Sequence of chain 1.A:
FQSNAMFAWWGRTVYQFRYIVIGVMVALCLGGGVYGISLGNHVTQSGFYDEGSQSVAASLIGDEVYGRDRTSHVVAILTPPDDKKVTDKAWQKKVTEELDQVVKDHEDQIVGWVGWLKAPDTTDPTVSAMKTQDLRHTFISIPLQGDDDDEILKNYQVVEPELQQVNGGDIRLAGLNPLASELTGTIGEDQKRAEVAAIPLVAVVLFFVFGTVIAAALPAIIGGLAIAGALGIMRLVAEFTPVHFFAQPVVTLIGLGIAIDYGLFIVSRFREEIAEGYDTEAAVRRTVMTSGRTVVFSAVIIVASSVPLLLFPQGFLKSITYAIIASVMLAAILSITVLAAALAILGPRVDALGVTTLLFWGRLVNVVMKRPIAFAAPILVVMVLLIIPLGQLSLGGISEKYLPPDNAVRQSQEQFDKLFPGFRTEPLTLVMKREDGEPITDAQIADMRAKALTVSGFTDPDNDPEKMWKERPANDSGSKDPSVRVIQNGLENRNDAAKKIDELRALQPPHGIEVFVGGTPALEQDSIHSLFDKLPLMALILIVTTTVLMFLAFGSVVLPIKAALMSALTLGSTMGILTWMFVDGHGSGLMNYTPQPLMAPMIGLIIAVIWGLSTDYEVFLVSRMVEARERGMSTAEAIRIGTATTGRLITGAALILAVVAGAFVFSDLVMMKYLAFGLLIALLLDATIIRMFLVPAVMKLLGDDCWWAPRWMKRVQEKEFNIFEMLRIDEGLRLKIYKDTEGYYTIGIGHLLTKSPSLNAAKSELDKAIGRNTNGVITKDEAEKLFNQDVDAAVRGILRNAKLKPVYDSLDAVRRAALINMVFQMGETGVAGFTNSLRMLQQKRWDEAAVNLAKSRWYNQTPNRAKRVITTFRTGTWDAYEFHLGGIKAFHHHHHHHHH

This small molecule binds to this protein.
Small molecule (SMILES): CCCCCCCCCCCCOC[C@H]1O[C@H](O[C@H]2O[C@H](CO)[C@@H](O)[C@H](O)[C@H]2O)[C@H](O)[C@@H](O)[C@@H]1O

Binding-site contacts:
Ligand atom CBC contacts residue ALA180 of chain 1.A at 4.0 Å (hydrophobic).
Ligand atom CBH contacts residue HIS244 of chain 1.A at 4.1 Å.
Ligand atom CAO contacts residue SER59 of chain 1.A at 4.1 Å.
Ligand atom CAV contacts residue ASP149 of chain 1.A at 3.9 Å.
Ligand atom CBI contacts residue PHE245 of chain 1.A at 3.5 Å (hydrophobic).
Ligand atom C2 contacts residue ASP63 of chain 1.A at 3.7 Å.
Ligand atom CAY contacts residue LEU176 of chain 1.A at 3.9 Å (hydrophobic).
Ligand atom O4 contacts residue ASP69 of chain 1.A at 3.0 Å (salt-bridge).
Ligand atom CBH contacts residue MET705 of chain 1.A at 3.8 Å (hydrophobic).
Ligand atom OAS contacts residue LEU60 of chain 1.A at 3.3 Å.
Ligand atom C6 contacts residue LEU176 of chain 1.A at 3.7 Å (hydrophobic).
Ligand atom OAU contacts residue ARG68 of chain 1.A at 3.0 Å (salt-bridge).
Ligand atom O3 contacts residue ASP69 of chain 1.A at 3.1 Å (salt-bridge).
Ligand atom CAT contacts residue ASP63 of chain 1.A at 4.1 Å.
Ligand atom O1 contacts residue ASP63 of chain 1.A at 3.8 Å.
Ligand atom CBF contacts residue PHE48 of chain 1.A at 4.0 Å (hydrophobic).
Ligand atom O3 contacts residue ASP63 of chain 1.A at 2.9 Å (salt-bridge).
Ligand atom CAT contacts residue ARG68 of chain 1.A at 3.7 Å.
Ligand atom O2 contacts residue SER59 of chain 1.A at 3.7 Å.
Ligand atom CBA contacts residue GLN45 of chain 1.A at 3.9 Å.
Ligand atom O3 contacts residue ARG68 of chain 1.A at 3.9 Å.
Ligand atom OAQ contacts residue VAL56 of chain 1.A at 3.7 Å.
Ligand atom CBG contacts residue THR184 of chain 1.A at 4.1 Å.
Ligand atom CBC contacts residue GLN45 of chain 1.A at 4.2 Å.
Ligand atom CBG contacts residue LEU183 of chain 1.A at 3.8 Å (hydrophobic).
Ligand atom CBI contacts residue HIS244 of chain 1.A at 3.5 Å.
Ligand atom OAW contacts residue ASP149 of chain 1.A at 2.9 Å (salt-bridge).
Ligand atom CBE contacts residue LEU183 of chain 1.A at 4.1 Å (hydrophobic).
Ligand atom O2 contacts residue ASP63 of chain 1.A at 2.6 Å (salt-bridge).
Ligand atom OAN contacts residue TYR49 of chain 1.A at 4.2 Å.
Ligand atom CAX contacts residue LEU176 of chain 1.A at 4.2 Å (hydrophobic).
Ligand atom CAV contacts residue ARG68 of chain 1.A at 3.9 Å.
Ligand atom OAQ contacts residue GLU51 of chain 1.A at 2.9 Å (salt-bridge).
Ligand atom O6 contacts residue LEU176 of chain 1.A at 3.5 Å.
Ligand atom CAZ contacts residue LEU176 of chain 1.A at 3.9 Å (hydrophobic).
Ligand atom O3 contacts residue ARG506 of chain 1.A at 3.9 Å.
Ligand atom OAW contacts residue ARG68 of chain 1.A at 2.9 Å (salt-bridge).
Ligand atom CAP contacts residue GLU51 of chain 1.A at 4.0 Å.
Ligand atom CBH contacts residue LEU703 of chain 1.A at 3.9 Å (hydrophobic).
Ligand atom C3 contacts residue ASP63 of chain 1.A at 3.7 Å.